Sequence of chain 1.A:
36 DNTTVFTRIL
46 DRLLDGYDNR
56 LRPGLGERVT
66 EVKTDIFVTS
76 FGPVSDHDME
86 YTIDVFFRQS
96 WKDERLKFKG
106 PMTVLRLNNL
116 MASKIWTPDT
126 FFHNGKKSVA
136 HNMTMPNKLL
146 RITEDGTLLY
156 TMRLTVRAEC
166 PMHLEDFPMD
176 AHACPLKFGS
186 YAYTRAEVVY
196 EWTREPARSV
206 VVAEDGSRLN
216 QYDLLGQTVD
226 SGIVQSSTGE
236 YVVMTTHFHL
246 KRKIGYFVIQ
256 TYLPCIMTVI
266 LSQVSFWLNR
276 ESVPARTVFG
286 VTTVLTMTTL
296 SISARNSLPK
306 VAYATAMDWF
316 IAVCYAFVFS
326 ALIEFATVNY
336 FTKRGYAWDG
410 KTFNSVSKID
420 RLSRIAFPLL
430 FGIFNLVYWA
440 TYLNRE

The small molecule below binds the protein below.
Small molecule (SMILES): NCCCC(=O)O

Sequence of chain 1.E:
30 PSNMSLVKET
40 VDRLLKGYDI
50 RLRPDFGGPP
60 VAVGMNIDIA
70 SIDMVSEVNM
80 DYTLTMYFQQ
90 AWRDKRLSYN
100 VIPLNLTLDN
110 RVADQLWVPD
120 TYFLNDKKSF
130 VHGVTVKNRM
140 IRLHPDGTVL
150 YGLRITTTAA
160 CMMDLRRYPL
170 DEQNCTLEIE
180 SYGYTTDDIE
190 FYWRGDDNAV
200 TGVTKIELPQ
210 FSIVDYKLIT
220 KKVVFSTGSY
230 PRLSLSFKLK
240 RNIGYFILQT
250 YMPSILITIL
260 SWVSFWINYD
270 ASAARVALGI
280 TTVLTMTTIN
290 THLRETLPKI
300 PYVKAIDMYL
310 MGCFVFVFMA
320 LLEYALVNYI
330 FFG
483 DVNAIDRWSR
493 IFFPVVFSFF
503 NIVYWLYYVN

Binding-site contacts:
Ligand atom CG contacts residue PHE91 of chain 1.A at 3.7 Å (hydrophobic).
Ligand atom CD contacts residue PHE91 of chain 1.A at 4.2 Å (hydrophobic).
Ligand atom CD contacts residue GLU179 of chain 1.E at 4.1 Å.
Ligand atom C contacts residue ARG93 of chain 1.A at 3.7 Å.
Ligand atom O contacts residue THR226 of chain 1.E at 2.9 Å (h-bond).
Ligand atom CB contacts residue TYR229 of chain 1.E at 3.6 Å (hydrophobic).
Ligand atom OXT contacts residue THR226 of chain 1.E at 3.6 Å (h-bond).
Ligand atom O contacts residue THR156 of chain 1.A at 3.3 Å (h-bond).
Ligand atom N contacts residue TYR121 of chain 1.E at 4.1 Å.
Ligand atom CB contacts residue PHE91 of chain 1.A at 4.1 Å (hydrophobic).
Ligand atom O contacts residue ARG93 of chain 1.A at 3.6 Å.
Ligand atom N contacts residue TYR229 of chain 1.E at 3.4 Å.
Ligand atom O contacts residue LEU144 of chain 1.A at 3.3 Å.
Ligand atom O contacts residue TYR229 of chain 1.E at 4.2 Å.
Ligand atom CD contacts residue TYR229 of chain 1.E at 4.2 Å (hydrophobic).
Ligand atom CD contacts residue PHE224 of chain 1.E at 4.3 Å (hydrophobic).
Ligand atom CG contacts residue TYR181 of chain 1.E at 3.7 Å (hydrophobic).
Ligand atom OXT contacts residue PHE91 of chain 1.A at 3.2 Å.
Ligand atom CB contacts residue TYR181 of chain 1.E at 3.8 Å (hydrophobic).
Ligand atom N contacts residue GLU179 of chain 1.E at 3.4 Å (salt-bridge).
Ligand atom CD contacts residue TYR181 of chain 1.E at 3.3 Å (hydrophobic).
Ligand atom CG contacts residue LEU144 of chain 1.A at 4.1 Å (hydrophobic).
Ligand atom C contacts residue LEU144 of chain 1.A at 4.1 Å (hydrophobic).
Ligand atom CB contacts residue THR226 of chain 1.E at 3.9 Å.
Ligand atom CB contacts residue PHE224 of chain 1.E at 3.9 Å (hydrophobic).
Ligand atom N contacts residue PHE224 of chain 1.E at 4.4 Å.
Ligand atom OXT contacts residue PHE224 of chain 1.E at 4.4 Å.
Ligand atom N contacts residue SER180 of chain 1.E at 3.0 Å (h-bond).
Ligand atom OXT contacts residue ARG93 of chain 1.A at 2.7 Å (salt-bridge).
Ligand atom CG contacts residue THR226 of chain 1.E at 4.2 Å.
Ligand atom N contacts residue TYR181 of chain 1.E at 2.8 Å (h-bond).
Ligand atom C contacts residue THR226 of chain 1.E at 3.3 Å.
Ligand atom C contacts residue THR156 of chain 1.A at 3.8 Å.
Ligand atom CD contacts residue SER180 of chain 1.E at 4.1 Å.
Ligand atom CD contacts residue TYR121 of chain 1.E at 3.7 Å (hydrophobic).
Ligand atom C contacts residue PHE91 of chain 1.A at 3.9 Å (hydrophobic).
Ligand atom CG contacts residue THR156 of chain 1.A at 4.0 Å.